Sequence of chain 3.B:
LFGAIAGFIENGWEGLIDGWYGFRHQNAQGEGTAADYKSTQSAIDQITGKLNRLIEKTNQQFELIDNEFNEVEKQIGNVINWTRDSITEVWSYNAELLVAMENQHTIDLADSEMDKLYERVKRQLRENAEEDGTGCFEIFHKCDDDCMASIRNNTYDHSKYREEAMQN

A small-molecule ligand and the protein it binds are described below.
Small molecule (SMILES): CC(=O)N[C@@H]1[C@@H](O)[C@H](O)[C@@H](CO)O[C@H]1O

Binding-site contacts:
Ligand atom C2 contacts residue ASN82 of chain 3.B at 2.5 Å.
Ligand atom C5 contacts residue ASN82 of chain 3.B at 3.7 Å.
Ligand atom C8 contacts residue GLY78 of chain 3.B at 3.7 Å.
Ligand atom O7 contacts residue ASN79 of chain 3.B at 4.0 Å.
Ligand atom O7 contacts residue GLU72 of chain 3.B at 3.6 Å.
Ligand atom N2 contacts residue GLU72 of chain 3.B at 4.2 Å.
Ligand atom C3 contacts residue ASN82 of chain 3.B at 3.8 Å.
Ligand atom O3 contacts residue GLU72 of chain 3.B at 3.7 Å.
Ligand atom C7 contacts residue GLU72 of chain 3.B at 3.5 Å.
Ligand atom C8 contacts residue GLU72 of chain 3.B at 3.4 Å.
Ligand atom C4 contacts residue ASN82 of chain 3.B at 4.2 Å.
Ligand atom O7 contacts residue ASN82 of chain 3.B at 4.5 Å.
Ligand atom C7 contacts residue LYS75 of chain 3.B at 4.3 Å.
Ligand atom C8 contacts residue ASN79 of chain 3.B at 3.6 Å.
Ligand atom O7 contacts residue LYS75 of chain 3.B at 3.7 Å.
Ligand atom C7 contacts residue ASN82 of chain 3.B at 4.0 Å.
Ligand atom N2 contacts residue GLY78 of chain 3.B at 4.3 Å.
Ligand atom C8 contacts residue LYS75 of chain 3.B at 4.0 Å.
Ligand atom C7 contacts residue ASN79 of chain 3.B at 3.9 Å.
Ligand atom O5 contacts residue ASN82 of chain 3.B at 2.4 Å (h-bond).
Ligand atom C1 contacts residue ASN82 of chain 3.B at 1.4 Å.
Ligand atom N2 contacts residue ASN82 of chain 3.B at 2.9 Å (h-bond).